Binding-site contacts:
Ligand atom CBB contacts residue PRO173 of chain 1.D at 3.5 Å (hydrophobic).
Ligand atom CBC contacts residue ASP177 of chain 1.D at 3.8 Å.
Ligand atom NAX contacts residue PRO173 of chain 1.D at 4.0 Å.
Ligand atom NAX contacts residue ASP177 of chain 1.D at 3.0 Å (salt-bridge).
Ligand atom CBL contacts residue THR221 of chain 1.D at 3.4 Å.
Ligand atom CBE contacts residue THR221 of chain 1.D at 3.9 Å.
Ligand atom OAK contacts residue THR221 of chain 1.D at 3.9 Å.
Ligand atom CAZ contacts residue ASP177 of chain 1.D at 3.7 Å.
Ligand atom OBD contacts residue ASP177 of chain 1.D at 3.0 Å (salt-bridge).
Ligand atom CAW contacts residue PRO173 of chain 1.D at 3.8 Å (hydrophobic).
Ligand atom CAJ contacts residue VAL175 of chain 1.D at 3.8 Å (hydrophobic).
Ligand atom OBI contacts residue THR221 of chain 1.D at 3.3 Å.
Ligand atom CBB contacts residue ASP177 of chain 1.D at 3.9 Å.
Ligand atom CAM contacts residue VAL175 of chain 1.D at 3.8 Å (hydrophobic).
Ligand atom OBM contacts residue ARG276 of chain 1.D at 3.7 Å.
Ligand atom CBS contacts residue GLN15 of chain 1.D at 3.4 Å.
Ligand atom CAL contacts residue THR221 of chain 1.D at 3.9 Å.
Ligand atom OAK contacts residue PRO220 of chain 1.D at 3.8 Å.
Ligand atom CBB contacts residue VAL175 of chain 1.D at 4.0 Å (hydrophobic).
Ligand atom CBR contacts residue GLN15 of chain 1.D at 3.6 Å.
Ligand atom CBB contacts residue LYS174 of chain 1.D at 3.1 Å.
Ligand atom CAL contacts residue VAL175 of chain 1.D at 3.9 Å (hydrophobic).
Ligand atom CAV contacts residue ASP177 of chain 1.D at 3.7 Å.
Ligand atom CBL contacts residue ARG276 of chain 1.D at 3.6 Å.
Ligand atom CAC contacts residue TYR222 of chain 1.D at 3.8 Å (hydrophobic).
Ligand atom CBT contacts residue GLN15 of chain 1.D at 3.4 Å.
Ligand atom CAL contacts residue TYR222 of chain 1.D at 3.8 Å (hydrophobic).
Ligand atom CAL contacts residue PRO220 of chain 1.D at 3.3 Å (hydrophobic).
Ligand atom OBI contacts residue GLY223 of chain 1.D at 3.1 Å (h-bond).
Ligand atom CAB contacts residue PRO220 of chain 1.D at 3.7 Å (hydrophobic).
Ligand atom CAM contacts residue LYS174 of chain 1.D at 3.7 Å.
Ligand atom CAY contacts residue ASP177 of chain 1.D at 3.7 Å.
Ligand atom CAW contacts residue ASP177 of chain 1.D at 3.7 Å.
Ligand atom CAJ contacts residue PRO220 of chain 1.D at 3.9 Å (hydrophobic).
Ligand atom OBI contacts residue TYR222 of chain 1.D at 3.0 Å (h-bond).
Ligand atom NAI contacts residue THR221 of chain 1.D at 3.6 Å.
Ligand atom OBM contacts residue THR221 of chain 1.D at 2.5 Å (h-bond).
Ligand atom OBO contacts residue GLY223 of chain 1.D at 3.8 Å.
Ligand atom OBO contacts residue ARG276 of chain 1.D at 2.8 Å (salt-bridge).
Ligand atom NAI contacts residue TYR222 of chain 1.D at 3.5 Å (h-bond).

A protein and the small-molecule ligand that binds it are described below.
Small molecule (SMILES): CC[C@H](C)[C@H](NC(=O)[C@H]1CCCCN1C)C(=O)N[C@H](C[C@@H](OC(C)=O)c1nc(C(=O)N[C@@H](CC2CCCCC2)C[C@H](C)C(=O)O)cs1)C(C)C

Sequence of chain 1.D:
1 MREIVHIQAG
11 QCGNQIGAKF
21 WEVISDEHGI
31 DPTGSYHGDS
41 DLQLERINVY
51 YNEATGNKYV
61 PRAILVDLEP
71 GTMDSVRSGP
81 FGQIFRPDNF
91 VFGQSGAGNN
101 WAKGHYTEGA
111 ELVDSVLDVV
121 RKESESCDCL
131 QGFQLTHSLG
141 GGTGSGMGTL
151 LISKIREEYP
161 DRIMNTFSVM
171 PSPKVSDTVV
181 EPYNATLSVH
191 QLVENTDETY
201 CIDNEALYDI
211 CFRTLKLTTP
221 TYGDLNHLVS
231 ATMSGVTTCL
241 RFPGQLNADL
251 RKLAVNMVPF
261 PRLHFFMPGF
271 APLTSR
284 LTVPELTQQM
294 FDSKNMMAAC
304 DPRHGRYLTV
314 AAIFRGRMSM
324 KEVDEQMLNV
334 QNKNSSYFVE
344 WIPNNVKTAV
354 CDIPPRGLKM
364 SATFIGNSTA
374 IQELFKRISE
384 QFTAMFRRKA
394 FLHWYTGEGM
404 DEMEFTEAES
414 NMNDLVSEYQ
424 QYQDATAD